A small-molecule ligand and the protein it binds are described below.
Small molecule (SMILES): CC(=O)N[C@@H]1[C@@H](O)[C@H](O)[C@@H](CO)O[C@H]1O

Sequence of chain 20.F:
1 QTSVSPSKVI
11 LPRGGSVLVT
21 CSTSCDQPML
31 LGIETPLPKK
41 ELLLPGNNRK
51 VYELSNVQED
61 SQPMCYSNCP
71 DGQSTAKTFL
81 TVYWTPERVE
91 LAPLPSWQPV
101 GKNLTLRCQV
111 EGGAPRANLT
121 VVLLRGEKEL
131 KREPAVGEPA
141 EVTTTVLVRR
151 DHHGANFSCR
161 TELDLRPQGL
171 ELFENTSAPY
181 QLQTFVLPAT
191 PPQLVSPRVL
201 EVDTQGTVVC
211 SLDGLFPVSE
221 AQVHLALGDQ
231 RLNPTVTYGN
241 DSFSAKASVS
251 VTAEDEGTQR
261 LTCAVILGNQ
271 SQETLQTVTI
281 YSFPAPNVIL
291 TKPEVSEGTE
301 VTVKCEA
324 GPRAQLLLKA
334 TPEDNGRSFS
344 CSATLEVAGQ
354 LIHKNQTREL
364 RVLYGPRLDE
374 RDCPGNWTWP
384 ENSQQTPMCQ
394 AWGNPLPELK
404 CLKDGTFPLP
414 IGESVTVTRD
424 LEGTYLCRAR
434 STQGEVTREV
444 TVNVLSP

Binding-site contacts:
Ligand atom C4 contacts residue ASN240 of chain 20.F at 4.3 Å.
Ligand atom N2 contacts residue ASN240 of chain 20.F at 2.8 Å (h-bond).
Ligand atom O7 contacts residue GLY239 of chain 20.F at 3.6 Å.
Ligand atom O5 contacts residue ASN240 of chain 20.F at 2.4 Å (h-bond).
Ligand atom C1 contacts residue ASN240 of chain 20.F at 1.5 Å.
Ligand atom C5 contacts residue ASN240 of chain 20.F at 3.7 Å.
Ligand atom C7 contacts residue ASN240 of chain 20.F at 3.2 Å.
Ligand atom C2 contacts residue ASN240 of chain 20.F at 2.5 Å.
Ligand atom C8 contacts residue ASN240 of chain 20.F at 3.9 Å.
Ligand atom C3 contacts residue ASN240 of chain 20.F at 3.7 Å.
Ligand atom O7 contacts residue ASN240 of chain 20.F at 3.0 Å (h-bond).